Sequence of chain 1.G:
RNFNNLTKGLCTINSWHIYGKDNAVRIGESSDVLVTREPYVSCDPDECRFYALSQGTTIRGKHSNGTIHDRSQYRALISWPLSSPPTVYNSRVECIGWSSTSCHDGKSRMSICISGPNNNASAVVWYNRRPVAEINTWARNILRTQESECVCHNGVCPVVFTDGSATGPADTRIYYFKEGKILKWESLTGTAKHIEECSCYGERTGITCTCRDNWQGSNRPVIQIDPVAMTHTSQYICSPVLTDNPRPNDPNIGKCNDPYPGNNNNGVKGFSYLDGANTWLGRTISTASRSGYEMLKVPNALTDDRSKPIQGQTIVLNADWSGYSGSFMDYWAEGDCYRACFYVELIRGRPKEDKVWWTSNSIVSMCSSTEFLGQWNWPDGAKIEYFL

The protein below binds the small molecule below.
Small molecule (SMILES): CC(=O)N[C@H]1[C@H](O[C@H]2[C@H](O)[C@@H](NC(C)=O)CO[C@@H]2CO)O[C@H](CO)[C@@H](O[C@@H]2O[C@H](CO[C@H]3O[C@H](CO[C@H]4O[C@H](CO)[C@@H](O)[C@H](O)[C@@H]4O)[C@@H](O)[C@H](O[C@H]4O[C@H](CO)[C@@H](O)[C@H](O)[C@@H]4O)[C@@H]3O)[C@@H](O)[C@H](O[C@H]3O[C@H](CO)[C@@H](O)[C@H](O)[C@@H]3O[C@H]3O[C@H](CO)[C@@H](O)[C@H](O)[C@@H]3O[C@H]3O[C@H](CO)[C@@H](O)[C@H](O)[C@@H]3O)[C@@H]2O)[C@@H]1O

Sequence of chain 1.E:
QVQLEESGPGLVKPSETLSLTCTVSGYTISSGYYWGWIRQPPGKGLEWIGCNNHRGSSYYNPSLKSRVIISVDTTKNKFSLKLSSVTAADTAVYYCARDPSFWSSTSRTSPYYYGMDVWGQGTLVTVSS

Binding-site contacts:
Ligand atom C7 contacts residue ASN161 of chain 1.D at 3.2 Å.
Ligand atom C3 contacts residue GLU335 of chain 1.G at 3.5 Å.
Ligand atom O7 contacts residue ASN161 of chain 1.D at 3.2 Å (h-bond).
Ligand atom O6 contacts residue GLN416 of chain 1.G at 3.3 Å.
Ligand atom O3 contacts residue GLU335 of chain 1.G at 2.7 Å (salt-bridge).
Ligand atom C3 contacts residue GLY353 of chain 1.G at 3.3 Å.
Ligand atom O6 contacts residue ILE351 of chain 1.G at 3.9 Å.
Ligand atom O5 contacts residue ASN161 of chain 1.D at 2.3 Å (h-bond).
Ligand atom O4 contacts residue ILE351 of chain 1.G at 3.2 Å (h-bond).
Ligand atom O2 contacts residue GLY353 of chain 1.G at 3.4 Å (h-bond).
Ligand atom O3 contacts residue GLN352 of chain 1.G at 3.7 Å.
Ligand atom C6 contacts residue ILE351 of chain 1.G at 3.9 Å (hydrophobic).
Ligand atom C5 contacts residue ILE351 of chain 1.G at 3.5 Å (hydrophobic).
Ligand atom C3 contacts residue ASN290 of chain 1.G at 3.8 Å.
Ligand atom O5 contacts residue GLN416 of chain 1.G at 3.8 Å.
Ligand atom C8 contacts residue PHE413 of chain 1.G at 3.8 Å (hydrophobic).
Ligand atom C4 contacts residue ASN290 of chain 1.G at 3.6 Å.
Ligand atom N2 contacts residue ASN161 of chain 1.D at 2.8 Å (h-bond).
Ligand atom C3 contacts residue ASN161 of chain 1.D at 3.6 Å.
Ligand atom C6 contacts residue LEU414 of chain 1.G at 3.6 Å (hydrophobic).
Ligand atom C6 contacts residue ARG324 of chain 1.G at 3.8 Å.
Ligand atom C6 contacts residue THR328 of chain 1.G at 3.9 Å.
Ligand atom C4 contacts residue ILE351 of chain 1.G at 3.8 Å (hydrophobic).
Ligand atom C4 contacts residue GLU335 of chain 1.G at 3.8 Å.
Ligand atom C1 contacts residue ASN161 of chain 1.D at 1.4 Å.
Ligand atom C8 contacts residue TRP103 of chain 1.E at 3.7 Å (hydrophobic).
Ligand atom C5 contacts residue ASN161 of chain 1.D at 3.6 Å.
Ligand atom O3 contacts residue ARG324 of chain 1.G at 3.1 Å (salt-bridge).
Ligand atom O3 contacts residue ASN290 of chain 1.G at 2.8 Å (h-bond).
Ligand atom O5 contacts residue GLY415 of chain 1.G at 3.4 Å.
Ligand atom O4 contacts residue ASN290 of chain 1.G at 3.5 Å (h-bond).
Ligand atom O4 contacts residue GLU335 of chain 1.G at 3.0 Å (salt-bridge).
Ligand atom O4 contacts residue GLY353 of chain 1.G at 3.8 Å.
Ligand atom C6 contacts residue ARG288 of chain 1.G at 3.6 Å.
Ligand atom O6 contacts residue ARG324 of chain 1.G at 3.7 Å.
Ligand atom O3 contacts residue GLY353 of chain 1.G at 3.2 Å (h-bond).
Ligand atom C2 contacts residue ASN161 of chain 1.D at 2.3 Å.
Ligand atom O6 contacts residue THR328 of chain 1.G at 3.4 Å.
Ligand atom O4 contacts residue ASP291 of chain 1.G at 3.4 Å (salt-bridge).
Ligand atom O6 contacts residue ARG288 of chain 1.G at 2.9 Å (salt-bridge).

Sequence of chain 1.D:
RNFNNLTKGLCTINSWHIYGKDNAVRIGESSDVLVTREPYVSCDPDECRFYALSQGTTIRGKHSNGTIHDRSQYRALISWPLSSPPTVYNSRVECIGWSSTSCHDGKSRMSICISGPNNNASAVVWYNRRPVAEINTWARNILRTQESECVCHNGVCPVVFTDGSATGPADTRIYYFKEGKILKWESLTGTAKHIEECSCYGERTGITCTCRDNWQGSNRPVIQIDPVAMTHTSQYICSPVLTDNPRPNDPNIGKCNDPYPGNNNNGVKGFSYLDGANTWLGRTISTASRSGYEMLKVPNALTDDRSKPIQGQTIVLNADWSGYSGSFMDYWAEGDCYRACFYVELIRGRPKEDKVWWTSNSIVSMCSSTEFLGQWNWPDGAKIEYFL